Binding-site contacts:
Ligand atom O5 contacts residue ASN27 of chain 1.E at 2.2 Å (h-bond).
Ligand atom C7 contacts residue ASN27 of chain 1.E at 3.4 Å.
Ligand atom C3 contacts residue ASN27 of chain 1.E at 3.6 Å.
Ligand atom O7 contacts residue ASN27 of chain 1.E at 3.6 Å.
Ligand atom C1 contacts residue ASN27 of chain 1.E at 1.4 Å.
Ligand atom C4 contacts residue ASN27 of chain 1.E at 4.1 Å.
Ligand atom O5 contacts residue GLN19 of chain 1.E at 4.5 Å.
Ligand atom C8 contacts residue LYS26 of chain 1.E at 3.9 Å.
Ligand atom N2 contacts residue ASN27 of chain 1.E at 2.8 Å (h-bond).
Ligand atom C2 contacts residue ASN27 of chain 1.E at 2.2 Å.
Ligand atom C5 contacts residue ASN27 of chain 1.E at 3.6 Å.

Sequence of chain 1.E:
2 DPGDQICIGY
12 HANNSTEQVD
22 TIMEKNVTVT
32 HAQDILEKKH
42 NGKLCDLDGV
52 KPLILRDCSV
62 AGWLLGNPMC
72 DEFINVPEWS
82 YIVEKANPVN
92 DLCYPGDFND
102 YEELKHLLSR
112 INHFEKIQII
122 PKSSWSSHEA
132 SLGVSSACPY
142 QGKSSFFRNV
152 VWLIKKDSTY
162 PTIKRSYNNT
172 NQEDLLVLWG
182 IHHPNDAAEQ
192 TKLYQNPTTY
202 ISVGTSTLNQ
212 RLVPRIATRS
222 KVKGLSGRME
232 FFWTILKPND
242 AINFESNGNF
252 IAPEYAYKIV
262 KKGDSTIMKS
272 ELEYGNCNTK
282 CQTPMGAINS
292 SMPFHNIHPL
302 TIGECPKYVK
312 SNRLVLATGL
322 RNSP

The protein below binds the small molecule below.
Small molecule (SMILES): CC(=O)N[C@H]1[C@H](O[C@H]2[C@H](O)[C@@H](NC(C)=O)CO[C@@H]2CO)O[C@H](CO)[C@@H](O)[C@@H]1O